Sequence of chain 1.J:
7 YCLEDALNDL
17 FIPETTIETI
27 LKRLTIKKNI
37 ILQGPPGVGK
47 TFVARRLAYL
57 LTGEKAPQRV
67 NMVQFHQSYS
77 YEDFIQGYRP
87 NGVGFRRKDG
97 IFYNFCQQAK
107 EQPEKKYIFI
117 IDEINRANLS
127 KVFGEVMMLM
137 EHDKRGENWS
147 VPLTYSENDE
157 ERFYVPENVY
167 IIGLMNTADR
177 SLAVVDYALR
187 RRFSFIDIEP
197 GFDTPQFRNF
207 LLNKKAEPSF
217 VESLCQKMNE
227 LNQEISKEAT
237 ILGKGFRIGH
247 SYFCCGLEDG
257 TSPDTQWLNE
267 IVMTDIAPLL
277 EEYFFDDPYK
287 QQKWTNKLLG

Binding-site contacts:
Ligand atom O1A contacts residue GLY45 of chain 1.J at 2.9 Å.
Ligand atom O2G contacts residue PRO42 of chain 1.J at 3.2 Å.
Ligand atom O2B contacts residue MG1 of chain 1.CA at 2.0 Å.
Ligand atom N3B contacts residue MG1 of chain 1.CA at 2.2 Å.
Ligand atom PA contacts residue MG1 of chain 1.CA at 2.8 Å.
Ligand atom O2A contacts residue MG1 of chain 1.CA at 2.0 Å.
Ligand atom N3 contacts residue CYS250 of chain 1.J at 3.2 Å (h-bond).
Ligand atom O2B contacts residue LYS46 of chain 1.J at 3.3 Å.
Ligand atom O3A contacts residue MG1 of chain 1.CA at 2.9 Å.
Ligand atom C3' contacts residue ASP139 of chain 1.K at 2.8 Å.
Ligand atom O1B contacts residue LYS46 of chain 1.J at 3.1 Å (salt-bridge).
Ligand atom N3B contacts residue GLY43 of chain 1.J at 3.3 Å (h-bond).
Ligand atom N7 contacts residue HIS246 of chain 1.J at 3.0 Å (h-bond).
Ligand atom O6 contacts residue ASP15 of chain 1.J at 2.7 Å (salt-bridge).
Ligand atom C5' contacts residue ARG187 of chain 1.K at 3.4 Å.
Ligand atom C8 contacts residue HIS246 of chain 1.J at 3.2 Å.
Ligand atom N2 contacts residue ASP15 of chain 1.J at 2.9 Å (salt-bridge).
Ligand atom O1B contacts residue GLY43 of chain 1.J at 3.0 Å (h-bond).
Ligand atom O2A contacts residue THR47 of chain 1.J at 2.8 Å (h-bond).
Ligand atom O4' contacts residue SER247 of chain 1.J at 2.5 Å (h-bond).
Ligand atom O1A contacts residue THR47 of chain 1.J at 2.3 Å (h-bond).
Ligand atom O6 contacts residue PHE17 of chain 1.J at 3.2 Å (h-bond).
Ligand atom PB contacts residue MG1 of chain 1.CA at 2.4 Å.
Ligand atom O2A contacts residue LYS140 of chain 1.K at 3.1 Å (salt-bridge).
Ligand atom O2B contacts residue THR47 of chain 1.J at 2.9 Å (h-bond).
Ligand atom N3B contacts residue ARG187 of chain 1.K at 3.1 Å (salt-bridge).
Ligand atom O2' contacts residue PHE48 of chain 1.J at 3.0 Å.
Ligand atom N1 contacts residue ASP15 of chain 1.J at 2.9 Å (salt-bridge).
Ligand atom O2A contacts residue ARG187 of chain 1.K at 3.4 Å (salt-bridge).
Ligand atom O1A contacts residue PHE48 of chain 1.J at 3.0 Å (h-bond).
Ligand atom C6 contacts residue ASP15 of chain 1.J at 3.2 Å.
Ligand atom PG contacts residue MG1 of chain 1.CA at 2.5 Å.
Ligand atom O1G contacts residue LYS46 of chain 1.J at 3.3 Å.
Ligand atom O3G contacts residue ARG188 of chain 1.K at 3.3 Å (salt-bridge).
Ligand atom C4' contacts residue SER247 of chain 1.J at 2.9 Å.
Ligand atom O3' contacts residue CYS251 of chain 1.J at 3.1 Å (h-bond).
Ligand atom O3' contacts residue ASP139 of chain 1.K at 2.1 Å (salt-bridge).
Ligand atom O3G contacts residue MG1 of chain 1.CA at 1.9 Å.
Ligand atom O3A contacts residue GLY45 of chain 1.J at 3.3 Å (h-bond).
Ligand atom O1A contacts residue LYS46 of chain 1.J at 2.8 Å (salt-bridge).

Sequence of chain 1.K:
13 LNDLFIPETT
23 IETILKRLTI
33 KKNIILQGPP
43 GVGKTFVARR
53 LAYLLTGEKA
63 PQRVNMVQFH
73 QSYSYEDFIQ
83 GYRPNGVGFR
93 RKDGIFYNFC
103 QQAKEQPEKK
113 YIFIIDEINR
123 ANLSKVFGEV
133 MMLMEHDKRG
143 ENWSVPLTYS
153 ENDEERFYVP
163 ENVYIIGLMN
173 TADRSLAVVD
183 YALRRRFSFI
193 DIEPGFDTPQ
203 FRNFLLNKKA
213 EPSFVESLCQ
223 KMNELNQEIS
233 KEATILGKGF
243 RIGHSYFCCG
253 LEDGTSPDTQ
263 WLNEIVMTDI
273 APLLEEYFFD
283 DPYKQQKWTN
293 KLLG

This protein binds this small molecule.
Small molecule (SMILES): Nc1nc2c(ncn2[C@@H]2O[C@H](CO[P](=O)(O)O[P](=O)(O)NP(=O)(O)O)[C@@H](O)[C@H]2O)c(=O)[nH]1